Binding-site contacts:
Ligand atom C3 contacts residue ASN14 of chain 1.H at 4.1 Å.
Ligand atom C6 contacts residue GLU51 of chain 1.H at 4.4 Å.
Ligand atom C1 contacts residue ASN14 of chain 1.H at 3.6 Å.
Ligand atom O6 contacts residue GLN56 of chain 1.H at 3.3 Å (h-bond).
Ligand atom C6 contacts residue TRP88 of chain 1.H at 3.4 Å (hydrophobic).
Ligand atom C5 contacts residue TRP88 of chain 1.H at 3.4 Å (hydrophobic).
Ligand atom C4 contacts residue TRP88 of chain 1.H at 3.4 Å (hydrophobic).
Ligand atom O2 contacts residue ASN90 of chain 1.H at 2.7 Å (h-bond).
Ligand atom O6 contacts residue TRP88 of chain 1.H at 3.6 Å.
Ligand atom C3 contacts residue LYS91 of chain 1.H at 3.6 Å.
Ligand atom C6 contacts residue GLN61 of chain 1.H at 3.9 Å.
Ligand atom O3 contacts residue GLU51 of chain 1.H at 4.2 Å.
Ligand atom C3 contacts residue TRP88 of chain 1.H at 3.6 Å (hydrophobic).
Ligand atom C4 contacts residue LYS91 of chain 1.H at 3.8 Å.
Ligand atom O2 contacts residue ASN14 of chain 1.H at 3.3 Å (h-bond).
Ligand atom O1 contacts residue ASN14 of chain 1.H at 3.3 Å (h-bond).
Ligand atom C2 contacts residue ASN90 of chain 1.H at 3.8 Å.
Ligand atom O6 contacts residue GLN61 of chain 1.H at 3.0 Å (h-bond).
Ligand atom C2 contacts residue ASN14 of chain 1.H at 3.9 Å.
Ligand atom O6 contacts residue HIS57 of chain 1.H at 3.7 Å.
Ligand atom O5 contacts residue TRP88 of chain 1.H at 4.3 Å.
Ligand atom O4 contacts residue LYS91 of chain 1.H at 2.9 Å (salt-bridge).
Ligand atom C4 contacts residue GLN56 of chain 1.H at 4.2 Å.
Ligand atom O3 contacts residue ASN90 of chain 1.H at 2.6 Å (h-bond).
Ligand atom O4 contacts residue GLN56 of chain 1.H at 3.1 Å.
Ligand atom O4 contacts residue HIS57 of chain 1.H at 4.2 Å.
Ligand atom C3 contacts residue GLU51 of chain 1.H at 4.5 Å.
Ligand atom C6 contacts residue GLN56 of chain 1.H at 3.9 Å.
Ligand atom O3 contacts residue LYS91 of chain 1.H at 2.7 Å (salt-bridge).
Ligand atom O4 contacts residue GLU51 of chain 1.H at 2.6 Å (salt-bridge).
Ligand atom C2 contacts residue LYS91 of chain 1.H at 4.3 Å.
Ligand atom C1 contacts residue TRP88 of chain 1.H at 4.0 Å (hydrophobic).
Ligand atom C3 contacts residue ASN90 of chain 1.H at 3.4 Å.
Ligand atom O5 contacts residue GLN56 of chain 1.H at 3.7 Å.
Ligand atom C5 contacts residue GLN56 of chain 1.H at 4.2 Å.
Ligand atom O3 contacts residue TRP88 of chain 1.H at 3.8 Å.
Ligand atom C4 contacts residue GLU51 of chain 1.H at 3.4 Å.
Ligand atom C6 contacts residue HIS57 of chain 1.H at 3.5 Å.

This protein binds this small molecule.
Small molecule (SMILES): OC[C@H]1O[C@@H](O)[C@H](O)[C@@H](O)[C@H]1O

Sequence of chain 1.H:
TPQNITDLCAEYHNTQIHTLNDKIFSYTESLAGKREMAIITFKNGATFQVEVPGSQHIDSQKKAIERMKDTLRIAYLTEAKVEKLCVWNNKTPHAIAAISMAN